Sequence of chain 2.B:
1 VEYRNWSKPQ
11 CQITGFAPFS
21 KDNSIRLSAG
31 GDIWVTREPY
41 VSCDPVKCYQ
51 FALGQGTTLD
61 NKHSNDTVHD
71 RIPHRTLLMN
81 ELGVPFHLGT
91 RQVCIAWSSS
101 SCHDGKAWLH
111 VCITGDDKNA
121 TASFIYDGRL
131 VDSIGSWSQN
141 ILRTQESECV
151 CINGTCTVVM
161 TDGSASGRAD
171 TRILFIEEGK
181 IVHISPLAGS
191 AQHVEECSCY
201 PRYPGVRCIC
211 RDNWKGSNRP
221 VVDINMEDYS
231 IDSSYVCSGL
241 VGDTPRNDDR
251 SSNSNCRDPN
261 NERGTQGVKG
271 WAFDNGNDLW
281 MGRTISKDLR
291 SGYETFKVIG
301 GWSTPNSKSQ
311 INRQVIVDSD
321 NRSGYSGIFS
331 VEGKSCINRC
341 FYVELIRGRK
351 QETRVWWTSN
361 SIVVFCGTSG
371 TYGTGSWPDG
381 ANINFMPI

Binding-site contacts:
Ligand atom C5 contacts residue ASP70 of chain 2.B at 3.8 Å.
Ligand atom O1A contacts residue ARG37 of chain 2.B at 3.6 Å (salt-bridge).
Ligand atom C3 contacts residue ARG37 of chain 2.B at 3.9 Å.
Ligand atom O4 contacts residue GLU38 of chain 2.B at 3.1 Å (salt-bridge).
Ligand atom C4 contacts residue ASP70 of chain 2.B at 3.7 Å.
Ligand atom C2 contacts residue TYR325 of chain 2.B at 3.4 Å (hydrophobic).
Ligand atom C11 contacts residue ARG143 of chain 2.B at 3.6 Å.
Ligand atom C4 contacts residue GLU38 of chain 2.B at 3.7 Å.
Ligand atom C9 contacts residue ASN213 of chain 2.B at 3.4 Å.
Ligand atom C3 contacts residue TYR325 of chain 2.B at 3.3 Å (hydrophobic).
Ligand atom O10 contacts residue ARG71 of chain 2.B at 3.1 Å (salt-bridge).
Ligand atom C1 contacts residue TYR325 of chain 2.B at 4.0 Å (hydrophobic).
Ligand atom O9 contacts residue ALA165 of chain 2.B at 3.1 Å.
Ligand atom O9 contacts residue ASN213 of chain 2.B at 3.8 Å.
Ligand atom C9 contacts residue ALA165 of chain 2.B at 3.4 Å (hydrophobic).
Ligand atom C6 contacts residue TYR325 of chain 2.B at 3.4 Å (hydrophobic).
Ligand atom C4 contacts residue TYR325 of chain 2.B at 3.3 Å (hydrophobic).
Ligand atom O9 contacts residue ARG143 of chain 2.B at 3.4 Å (salt-bridge).
Ligand atom C5 contacts residue TYR325 of chain 2.B at 3.9 Å (hydrophobic).
Ligand atom C1 contacts residue ARG290 of chain 2.B at 4.0 Å.
Ligand atom C3 contacts residue GLU38 of chain 2.B at 3.5 Å.
Ligand atom O1B contacts residue TYR325 of chain 2.B at 3.3 Å.
Ligand atom O8 contacts residue ARG211 of chain 2.B at 4.0 Å.
Ligand atom O10 contacts residue ASP70 of chain 2.B at 3.7 Å.
Ligand atom O6 contacts residue TYR325 of chain 2.B at 3.6 Å (h-bond).
Ligand atom O1B contacts residue ARG290 of chain 2.B at 3.0 Å (salt-bridge).
Ligand atom O6 contacts residue ARG211 of chain 2.B at 3.9 Å.
Ligand atom O9 contacts residue GLU195 of chain 2.B at 2.5 Å (salt-bridge).
Ligand atom O1B contacts residue ARG211 of chain 2.B at 3.8 Å.
Ligand atom C9 contacts residue GLU195 of chain 2.B at 3.6 Å.
Ligand atom O1A contacts residue ARG290 of chain 2.B at 3.9 Å.
Ligand atom C8 contacts residue ARG211 of chain 2.B at 3.7 Å.
Ligand atom O1B contacts residue ARG37 of chain 2.B at 3.7 Å.
Ligand atom C3 contacts residue ASP70 of chain 2.B at 3.1 Å.
Ligand atom O8 contacts residue GLU195 of chain 2.B at 2.7 Å (salt-bridge).
Ligand atom C11 contacts residue ILE141 of chain 2.B at 4.1 Å (hydrophobic).
Ligand atom O4 contacts residue ASP70 of chain 2.B at 3.2 Å.
Ligand atom C8 contacts residue GLU195 of chain 2.B at 3.6 Å.
Ligand atom C1 contacts residue ARG37 of chain 2.B at 3.8 Å.
Ligand atom C2 contacts residue ASP70 of chain 2.B at 3.9 Å.

A protein and the small-molecule ligand that binds it are described below.
Small molecule (SMILES): CC(=O)N[C@H]1[C@H]([C@H](O)[C@H](O)CO)OC(C(=O)O)=C[C@@H]1O